Sequence of chain 26.C:
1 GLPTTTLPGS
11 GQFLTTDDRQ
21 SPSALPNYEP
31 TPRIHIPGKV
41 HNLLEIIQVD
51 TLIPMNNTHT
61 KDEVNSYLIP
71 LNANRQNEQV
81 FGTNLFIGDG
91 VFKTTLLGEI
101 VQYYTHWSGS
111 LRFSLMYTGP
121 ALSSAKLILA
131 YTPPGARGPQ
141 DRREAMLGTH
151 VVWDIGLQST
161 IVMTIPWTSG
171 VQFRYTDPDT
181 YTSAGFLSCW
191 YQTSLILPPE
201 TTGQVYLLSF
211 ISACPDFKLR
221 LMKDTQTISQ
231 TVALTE

Sequence of chain 30.A:
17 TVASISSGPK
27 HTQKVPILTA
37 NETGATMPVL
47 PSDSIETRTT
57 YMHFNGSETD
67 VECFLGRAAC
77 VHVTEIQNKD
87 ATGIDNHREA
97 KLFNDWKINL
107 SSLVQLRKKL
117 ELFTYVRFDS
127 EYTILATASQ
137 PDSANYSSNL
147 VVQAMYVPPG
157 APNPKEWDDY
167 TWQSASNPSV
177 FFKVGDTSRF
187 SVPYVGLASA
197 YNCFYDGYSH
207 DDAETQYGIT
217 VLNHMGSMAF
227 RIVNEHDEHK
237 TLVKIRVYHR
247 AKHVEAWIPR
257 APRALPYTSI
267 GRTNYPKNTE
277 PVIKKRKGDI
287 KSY

This small molecule binds to this protein.
Small molecule (SMILES): Cc1cc(CCCCCCCOc2ccc(C3=N[C@@H](C)CO3)cc2Cl)on1

Sequence of chain 30.C:
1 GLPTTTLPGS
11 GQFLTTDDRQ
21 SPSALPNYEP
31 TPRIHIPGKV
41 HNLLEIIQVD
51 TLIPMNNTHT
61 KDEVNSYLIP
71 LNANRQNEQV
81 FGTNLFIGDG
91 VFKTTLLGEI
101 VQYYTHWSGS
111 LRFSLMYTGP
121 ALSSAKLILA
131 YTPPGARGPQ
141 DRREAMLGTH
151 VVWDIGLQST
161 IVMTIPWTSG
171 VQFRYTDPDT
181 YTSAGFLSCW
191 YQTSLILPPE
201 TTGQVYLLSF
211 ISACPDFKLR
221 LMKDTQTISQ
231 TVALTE

Binding-site contacts:
Ligand atom O1 contacts residue VAL188 of chain 30.A at 3.8 Å.
Ligand atom C3C contacts residue TYR128 of chain 30.A at 3.6 Å (hydrophobic).
Ligand atom C2C contacts residue VAL188 of chain 30.A at 2.8 Å (hydrophobic).
Ligand atom CL1 contacts residue ILE104 of chain 30.A at 3.6 Å.
Ligand atom C5 contacts residue TYR152 of chain 30.A at 3.6 Å (hydrophobic).
Ligand atom C31 contacts residue VAL176 of chain 30.A at 3.3 Å (hydrophobic).
Ligand atom C5A contacts residue CYS199 of chain 30.A at 3.9 Å (hydrophobic).
Ligand atom C4 contacts residue TYR152 of chain 30.A at 3.7 Å (hydrophobic).
Ligand atom O1 contacts residue ALA24 of chain 30.C at 3.4 Å.
Ligand atom CL1 contacts residue ASN105 of chain 30.A at 3.3 Å.
Ligand atom C31 contacts residue SER175 of chain 30.A at 3.5 Å.
Ligand atom C5C contacts residue ILE104 of chain 30.A at 4.0 Å (hydrophobic).
Ligand atom O1 contacts residue TYR152 of chain 30.A at 3.9 Å.
Ligand atom C7C contacts residue TYR128 of chain 30.A at 3.5 Å (hydrophobic).
Ligand atom C5C contacts residue TYR128 of chain 30.A at 3.7 Å (hydrophobic).
Ligand atom N3A contacts residue ASN219 of chain 30.A at 3.4 Å (h-bond).
Ligand atom C2B contacts residue TYR197 of chain 30.A at 3.3 Å (hydrophobic).
Ligand atom C3 contacts residue PRO174 of chain 30.A at 3.7 Å (hydrophobic).
Ligand atom C31 contacts residue PRO174 of chain 30.A at 3.3 Å (hydrophobic).
Ligand atom CM1 contacts residue CYS199 of chain 30.A at 3.8 Å (hydrophobic).
Ligand atom O1 contacts residue PHE186 of chain 30.A at 3.8 Å.
Ligand atom C1C contacts residue TYR152 of chain 30.A at 3.9 Å (hydrophobic).
Ligand atom C4C contacts residue TYR152 of chain 30.A at 3.9 Å (hydrophobic).
Ligand atom C31 contacts residue ALA150 of chain 30.A at 3.5 Å (hydrophobic).
Ligand atom O1A contacts residue VAL122 of chain 30.A at 4.0 Å.
Ligand atom C4B contacts residue LEU106 of chain 30.A at 3.7 Å (hydrophobic).
Ligand atom C3B contacts residue TYR197 of chain 30.A at 3.3 Å (hydrophobic).
Ligand atom C4 contacts residue PHE186 of chain 30.A at 3.7 Å (hydrophobic).
Ligand atom O1B contacts residue MET221 of chain 30.A at 3.8 Å.
Ligand atom N2 contacts residue ALA24 of chain 30.C at 3.1 Å.
Ligand atom N2 contacts residue PHE186 of chain 30.A at 4.0 Å.
Ligand atom C5 contacts residue PHE186 of chain 30.A at 3.7 Å (hydrophobic).
Ligand atom C5A contacts residue VAL122 of chain 30.A at 3.9 Å (hydrophobic).
Ligand atom C3 contacts residue PHE186 of chain 30.A at 3.9 Å (hydrophobic).
Ligand atom C3B contacts residue LEU106 of chain 30.A at 3.8 Å (hydrophobic).
Ligand atom C3C contacts residue VAL188 of chain 30.A at 3.3 Å (hydrophobic).
Ligand atom C6C contacts residue VAL191 of chain 30.A at 3.3 Å (hydrophobic).
Ligand atom CL1 contacts residue MET221 of chain 30.A at 3.8 Å.
Ligand atom C4A contacts residue ASN198 of chain 30.A at 3.9 Å.
Ligand atom N2 contacts residue PRO174 of chain 30.A at 3.7 Å.